Sequence of chain 1.E:
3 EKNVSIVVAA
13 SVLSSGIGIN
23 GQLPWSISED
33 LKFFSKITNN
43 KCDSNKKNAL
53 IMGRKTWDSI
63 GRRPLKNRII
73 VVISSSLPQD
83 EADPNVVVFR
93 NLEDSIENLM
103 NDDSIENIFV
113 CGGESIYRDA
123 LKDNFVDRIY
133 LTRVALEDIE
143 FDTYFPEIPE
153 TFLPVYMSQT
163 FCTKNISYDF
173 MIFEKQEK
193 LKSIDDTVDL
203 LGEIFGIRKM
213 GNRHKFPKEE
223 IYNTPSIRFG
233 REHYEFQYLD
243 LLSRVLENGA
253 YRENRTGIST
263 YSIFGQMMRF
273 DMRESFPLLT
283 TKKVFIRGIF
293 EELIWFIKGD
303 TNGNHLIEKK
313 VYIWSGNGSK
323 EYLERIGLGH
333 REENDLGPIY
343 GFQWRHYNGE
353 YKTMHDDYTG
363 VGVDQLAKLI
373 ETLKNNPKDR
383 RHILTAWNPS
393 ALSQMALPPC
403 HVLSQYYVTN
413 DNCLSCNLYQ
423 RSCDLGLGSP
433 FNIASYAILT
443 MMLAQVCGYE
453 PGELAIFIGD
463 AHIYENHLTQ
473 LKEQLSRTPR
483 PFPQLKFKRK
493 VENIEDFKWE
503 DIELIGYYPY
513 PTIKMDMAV

This small molecule binds to this protein.
Small molecule (SMILES): Nc1nc(=O)c2c([nH]1)NCC(CNc1ccc(C(=O)N[C@@H](CCC(=O)O)C(=O)O)cc1)=N2

Binding-site contacts:
Ligand atom N1 contacts residue NDP1 of chain 1.Y at 3.5 Å (h-bond).
Ligand atom N1 contacts residue VAL10 of chain 1.E at 3.7 Å.
Ligand atom NA2 contacts residue ASP32 of chain 1.E at 3.8 Å.
Ligand atom N3 contacts residue ALA11 of chain 1.E at 3.5 Å.
Ligand atom NA2 contacts residue VAL9 of chain 1.E at 3.6 Å.
Ligand atom C8A contacts residue PHE36 of chain 1.E at 3.6 Å (hydrophobic).
Ligand atom N8 contacts residue NDP1 of chain 1.Y at 3.5 Å (h-bond).
Ligand atom C2 contacts residue VAL10 of chain 1.E at 3.6 Å (hydrophobic).
Ligand atom O2 contacts residue ARG70 of chain 1.E at 2.4 Å (salt-bridge).
Ligand atom CT contacts residue LEU67 of chain 1.E at 3.4 Å (hydrophobic).
Ligand atom NA2 contacts residue THR134 of chain 1.E at 3.8 Å.
Ligand atom O4 contacts residue ASP32 of chain 1.E at 3.3 Å (salt-bridge).
Ligand atom C12 contacts residue LEU33 of chain 1.E at 2.7 Å (hydrophobic).
Ligand atom O2 contacts residue LEU67 of chain 1.E at 3.4 Å.
Ligand atom C15 contacts residue ILE62 of chain 1.E at 2.9 Å (hydrophobic).
Ligand atom CT contacts residue SER37 of chain 1.E at 3.6 Å.
Ligand atom C7 contacts residue NDP1 of chain 1.Y at 3.1 Å.
Ligand atom CT contacts residue ARG70 of chain 1.E at 3.2 Å.
Ligand atom N1 contacts residue PHE36 of chain 1.E at 3.5 Å.
Ligand atom C8A contacts residue NDP1 of chain 1.Y at 3.2 Å.
Ligand atom C7 contacts residue CYS113 of chain 1.E at 3.4 Å (hydrophobic).
Ligand atom C4 contacts residue ASP32 of chain 1.E at 3.6 Å.
Ligand atom N8 contacts residue CYS113 of chain 1.E at 3.2 Å (h-bond).
Ligand atom N3 contacts residue ASP32 of chain 1.E at 2.9 Å (salt-bridge).
Ligand atom N8 contacts residue PHE36 of chain 1.E at 3.6 Å.
Ligand atom C13 contacts residue LEU33 of chain 1.E at 3.5 Å (hydrophobic).
Ligand atom O1 contacts residue ARG70 of chain 1.E at 2.8 Å (salt-bridge).
Ligand atom C6 contacts residue NDP1 of chain 1.Y at 3.5 Å.
Ligand atom O2 contacts residue PHE36 of chain 1.E at 3.3 Å.
Ligand atom NA2 contacts residue VAL10 of chain 1.E at 2.9 Å (h-bond).
Ligand atom CA contacts residue LEU67 of chain 1.E at 3.1 Å (hydrophobic).
Ligand atom O2 contacts residue SER37 of chain 1.E at 3.4 Å.
Ligand atom O contacts residue LEU33 of chain 1.E at 3.6 Å.
Ligand atom C16 contacts residue ILE62 of chain 1.E at 3.0 Å (hydrophobic).
Ligand atom O1 contacts residue SER37 of chain 1.E at 3.0 Å (h-bond).
Ligand atom C contacts residue LEU33 of chain 1.E at 3.7 Å (hydrophobic).
Ligand atom C4A contacts residue NDP1 of chain 1.Y at 3.4 Å.
Ligand atom N contacts residue LEU67 of chain 1.E at 2.9 Å.
Ligand atom N5 contacts residue LEU25 of chain 1.E at 3.7 Å.
Ligand atom C11 contacts residue LEU33 of chain 1.E at 3.6 Å (hydrophobic).